Binding-site contacts:
Ligand atom N2 contacts residue ASP183 of chain 1.A at 3.2 Å.
Ligand atom S contacts residue ALA60 of chain 1.A at 3.7 Å.
Ligand atom F1 contacts residue ARG119 of chain 1.A at 3.1 Å.
Ligand atom C8 contacts residue GLU118 of chain 1.A at 3.4 Å.
Ligand atom S contacts residue LEU171 of chain 1.A at 3.6 Å.
Ligand atom C5 contacts residue LEU171 of chain 1.A at 3.9 Å (hydrophobic).
Ligand atom N1 contacts residue ILE182 of chain 1.A at 3.2 Å.
Ligand atom F1 contacts residue ALA123 of chain 1.A at 3.9 Å.
Ligand atom O2 contacts residue LEU117 of chain 1.A at 3.1 Å.
Ligand atom C14 contacts residue PHE44 of chain 1.A at 3.6 Å (hydrophobic).
Ligand atom C15 contacts residue VAL47 of chain 1.A at 3.6 Å (hydrophobic).
Ligand atom C15 contacts residue ILE182 of chain 1.A at 3.7 Å (hydrophobic).
Ligand atom F1 contacts residue LEU171 of chain 1.A at 3.8 Å.
Ligand atom S contacts residue ARG119 of chain 1.A at 3.9 Å.
Ligand atom C19 contacts residue GLU168 of chain 1.A at 3.5 Å.
Ligand atom C10 contacts residue ILE182 of chain 1.A at 3.7 Å (hydrophobic).
Ligand atom C13 contacts residue LYS62 of chain 1.A at 3.5 Å.
Ligand atom C7 contacts residue LEU171 of chain 1.A at 3.7 Å (hydrophobic).
Ligand atom N3 contacts residue GLU168 of chain 1.A at 2.7 Å (salt-bridge).
Ligand atom C9 contacts residue ILE182 of chain 1.A at 3.9 Å (hydrophobic).
Ligand atom O2 contacts residue ILE182 of chain 1.A at 3.7 Å.
Ligand atom C19 contacts residue ASN169 of chain 1.A at 3.9 Å.
Ligand atom O1 contacts residue ILE182 of chain 1.A at 3.5 Å.
Ligand atom N3 contacts residue ASP125 of chain 1.A at 3.1 Å (salt-bridge).
Ligand atom C11 contacts residue ILE182 of chain 1.A at 3.6 Å (hydrophobic).
Ligand atom N2 contacts residue LYS62 of chain 1.A at 3.1 Å (salt-bridge).
Ligand atom C18 contacts residue GLU168 of chain 1.A at 3.8 Å.
Ligand atom C14 contacts residue ASP183 of chain 1.A at 3.8 Å.
Ligand atom O1 contacts residue VAL47 of chain 1.A at 3.9 Å.
Ligand atom S contacts residue GLU118 of chain 1.A at 3.4 Å (salt-bridge).
Ligand atom C18 contacts residue ASP125 of chain 1.A at 3.1 Å.
Ligand atom C8 contacts residue ALA60 of chain 1.A at 3.6 Å (hydrophobic).
Ligand atom C2 contacts residue ALA123 of chain 1.A at 3.7 Å (hydrophobic).
Ligand atom C13 contacts residue ASP183 of chain 1.A at 3.1 Å.
Ligand atom C3 contacts residue ALA123 of chain 1.A at 3.7 Å (hydrophobic).
Ligand atom C12 contacts residue ASP183 of chain 1.A at 3.6 Å.
Ligand atom C13 contacts residue PHE44 of chain 1.A at 3.4 Å (hydrophobic).
Ligand atom C11 contacts residue VAL47 of chain 1.A at 3.8 Å (hydrophobic).
Ligand atom C14 contacts residue VAL47 of chain 1.A at 3.9 Å (hydrophobic).
Ligand atom C6 contacts residue LEU171 of chain 1.A at 3.8 Å (hydrophobic).

A protein and the small-molecule ligand that binds it are described below.
Small molecule (SMILES): O=C(Nc1cnccc1O[C@H]1CCNC1)c1csc(-c2c(F)cccc2F)n1

Sequence of chain 1.A:
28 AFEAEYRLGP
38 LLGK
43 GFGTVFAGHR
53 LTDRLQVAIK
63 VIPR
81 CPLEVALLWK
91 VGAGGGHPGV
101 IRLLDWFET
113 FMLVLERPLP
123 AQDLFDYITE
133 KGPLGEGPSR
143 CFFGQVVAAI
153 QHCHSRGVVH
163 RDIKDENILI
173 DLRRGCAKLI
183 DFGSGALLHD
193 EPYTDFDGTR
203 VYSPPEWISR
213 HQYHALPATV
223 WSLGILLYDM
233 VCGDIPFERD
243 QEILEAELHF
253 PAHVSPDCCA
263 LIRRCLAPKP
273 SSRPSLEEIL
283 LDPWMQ